Binding-site contacts:
Ligand atom N3 contacts residue ALA7 of chain 1.A at 3.7 Å.
Ligand atom C4 contacts residue ILE5 of chain 1.A at 3.5 Å (hydrophobic).
Ligand atom C4 contacts residue PHE31 of chain 1.A at 3.7 Å (hydrophobic).
Ligand atom NA2 contacts residue ALA7 of chain 1.A at 3.7 Å.
Ligand atom CT contacts residue ARG57 of chain 1.A at 3.4 Å.
Ligand atom NA2 contacts residue THR113 of chain 1.A at 3.5 Å (h-bond).
Ligand atom C7 contacts residue ALA19 of chain 1.A at 3.7 Å (hydrophobic).
Ligand atom C14 contacts residue ILE50 of chain 1.A at 3.4 Å (hydrophobic).
Ligand atom CM contacts residue SER49 of chain 1.A at 3.7 Å.
Ligand atom N10 contacts residue ILE50 of chain 1.A at 3.6 Å.
Ligand atom N1 contacts residue ASP27 of chain 1.A at 2.7 Å (salt-bridge).
Ligand atom NA4 contacts residue ILE5 of chain 1.A at 2.8 Å (h-bond).
Ligand atom N3 contacts residue ILE5 of chain 1.A at 3.5 Å (h-bond).
Ligand atom N3 contacts residue ALA6 of chain 1.A at 3.4 Å.
Ligand atom O2 contacts residue LYS32 of chain 1.A at 3.4 Å.
Ligand atom C7 contacts residue ASN23 of chain 1.A at 3.6 Å.
Ligand atom N8 contacts residue LEU28 of chain 1.A at 3.4 Å.
Ligand atom C15 contacts residue ILE50 of chain 1.A at 3.7 Å (hydrophobic).
Ligand atom O2 contacts residue ARG57 of chain 1.A at 3.0 Å (salt-bridge).
Ligand atom C6 contacts residue ASN18 of chain 1.A at 3.7 Å.
Ligand atom N8 contacts residue ASP27 of chain 1.A at 3.6 Å (salt-bridge).
Ligand atom C13 contacts residue ILE50 of chain 1.A at 3.7 Å (hydrophobic).
Ligand atom C2 contacts residue ALA7 of chain 1.A at 3.7 Å (hydrophobic).
Ligand atom NA2 contacts residue ALA6 of chain 1.A at 3.7 Å.
Ligand atom C4A contacts residue PHE31 of chain 1.A at 3.8 Å (hydrophobic).
Ligand atom C7 contacts residue LEU28 of chain 1.A at 3.6 Å (hydrophobic).
Ligand atom C2 contacts residue ASP27 of chain 1.A at 3.5 Å.
Ligand atom C8A contacts residue ALA19 of chain 1.A at 3.6 Å (hydrophobic).
Ligand atom NA4 contacts residue TYR100 of chain 1.A at 3.2 Å (h-bond).
Ligand atom O1 contacts residue PHE31 of chain 1.A at 3.4 Å.
Ligand atom C8A contacts residue ASP27 of chain 1.A at 3.7 Å.
Ligand atom N8 contacts residue ALA19 of chain 1.A at 3.4 Å.
Ligand atom C7 contacts residue ASN18 of chain 1.A at 3.4 Å.
Ligand atom NA2 contacts residue ASP27 of chain 1.A at 2.6 Å (salt-bridge).
Ligand atom O1 contacts residue LYS32 of chain 1.A at 3.6 Å.
Ligand atom NA4 contacts residue ILE94 of chain 1.A at 2.9 Å (h-bond).
Ligand atom O1 contacts residue LEU54 of chain 1.A at 3.8 Å.
Ligand atom CM contacts residue ASN18 of chain 1.A at 3.6 Å.
Ligand atom O1 contacts residue ARG57 of chain 1.A at 2.6 Å (salt-bridge).
Ligand atom C16 contacts residue PHE31 of chain 1.A at 3.4 Å (hydrophobic).

The small molecule below binds the protein below.
Small molecule (SMILES): CN(Cc1cnc2nc(N)nc(N)c2n1)c1ccc(C(=O)N[C@@H](CCC(=O)O)C(=O)O)cc1

Sequence of chain 1.A:
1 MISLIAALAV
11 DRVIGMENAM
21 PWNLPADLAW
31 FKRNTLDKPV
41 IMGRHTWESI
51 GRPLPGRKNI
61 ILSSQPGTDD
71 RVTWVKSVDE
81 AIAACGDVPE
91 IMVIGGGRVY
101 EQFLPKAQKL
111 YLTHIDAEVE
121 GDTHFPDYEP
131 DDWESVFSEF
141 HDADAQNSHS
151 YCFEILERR